The small molecule below binds the protein below.
Small molecule (SMILES): CC(=O)N[C@H]1[C@H](O[C@H]2[C@H](O)[C@@H](NC(C)=O)CO[C@@H]2CO)O[C@H](CO)[C@@H](O)[C@@H]1O

Binding-site contacts:
Ligand atom C1 contacts residue ILE316 of chain 2.D at 4.5 Å (hydrophobic).
Ligand atom C8 contacts residue VAL434 of chain 2.D at 3.6 Å (hydrophobic).
Ligand atom C5 contacts residue ILE316 of chain 2.D at 4.1 Å (hydrophobic).
Ligand atom C4 contacts residue ASN295 of chain 2.D at 4.2 Å.
Ligand atom C3 contacts residue ASN295 of chain 2.D at 3.8 Å.
Ligand atom C2 contacts residue ASN295 of chain 2.D at 2.5 Å.
Ligand atom O7 contacts residue ASN295 of chain 2.D at 3.9 Å.
Ligand atom O5 contacts residue ASN295 of chain 2.D at 2.4 Å (h-bond).
Ligand atom C1 contacts residue ASN295 of chain 2.D at 1.4 Å.
Ligand atom C7 contacts residue ASN295 of chain 2.D at 3.6 Å.
Ligand atom C5 contacts residue ASN295 of chain 2.D at 3.7 Å.
Ligand atom O5 contacts residue ILE316 of chain 2.D at 3.5 Å.
Ligand atom C6 contacts residue ILE316 of chain 2.D at 3.7 Å (hydrophobic).
Ligand atom O6 contacts residue ILE316 of chain 2.D at 3.3 Å.
Ligand atom N2 contacts residue ASN295 of chain 2.D at 2.9 Å (h-bond).

Sequence of chain 2.D:
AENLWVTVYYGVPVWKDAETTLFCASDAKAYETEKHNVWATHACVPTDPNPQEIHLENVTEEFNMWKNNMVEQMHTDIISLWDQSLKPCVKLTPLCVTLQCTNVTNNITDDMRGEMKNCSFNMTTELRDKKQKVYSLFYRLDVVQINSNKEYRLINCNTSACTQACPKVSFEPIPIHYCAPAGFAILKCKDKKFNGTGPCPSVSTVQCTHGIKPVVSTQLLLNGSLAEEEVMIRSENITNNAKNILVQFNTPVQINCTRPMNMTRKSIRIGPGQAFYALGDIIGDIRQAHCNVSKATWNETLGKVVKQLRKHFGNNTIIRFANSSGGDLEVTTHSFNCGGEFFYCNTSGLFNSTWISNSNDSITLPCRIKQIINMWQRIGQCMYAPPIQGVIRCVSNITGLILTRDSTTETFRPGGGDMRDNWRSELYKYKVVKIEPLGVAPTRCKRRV